The small molecule below binds the protein below.
Small molecule (SMILES): CC(=O)N[C@@H]1[C@@H](O)[C@H](O)[C@@H](CO)O[C@H]1O

Sequence of chain 1.H:
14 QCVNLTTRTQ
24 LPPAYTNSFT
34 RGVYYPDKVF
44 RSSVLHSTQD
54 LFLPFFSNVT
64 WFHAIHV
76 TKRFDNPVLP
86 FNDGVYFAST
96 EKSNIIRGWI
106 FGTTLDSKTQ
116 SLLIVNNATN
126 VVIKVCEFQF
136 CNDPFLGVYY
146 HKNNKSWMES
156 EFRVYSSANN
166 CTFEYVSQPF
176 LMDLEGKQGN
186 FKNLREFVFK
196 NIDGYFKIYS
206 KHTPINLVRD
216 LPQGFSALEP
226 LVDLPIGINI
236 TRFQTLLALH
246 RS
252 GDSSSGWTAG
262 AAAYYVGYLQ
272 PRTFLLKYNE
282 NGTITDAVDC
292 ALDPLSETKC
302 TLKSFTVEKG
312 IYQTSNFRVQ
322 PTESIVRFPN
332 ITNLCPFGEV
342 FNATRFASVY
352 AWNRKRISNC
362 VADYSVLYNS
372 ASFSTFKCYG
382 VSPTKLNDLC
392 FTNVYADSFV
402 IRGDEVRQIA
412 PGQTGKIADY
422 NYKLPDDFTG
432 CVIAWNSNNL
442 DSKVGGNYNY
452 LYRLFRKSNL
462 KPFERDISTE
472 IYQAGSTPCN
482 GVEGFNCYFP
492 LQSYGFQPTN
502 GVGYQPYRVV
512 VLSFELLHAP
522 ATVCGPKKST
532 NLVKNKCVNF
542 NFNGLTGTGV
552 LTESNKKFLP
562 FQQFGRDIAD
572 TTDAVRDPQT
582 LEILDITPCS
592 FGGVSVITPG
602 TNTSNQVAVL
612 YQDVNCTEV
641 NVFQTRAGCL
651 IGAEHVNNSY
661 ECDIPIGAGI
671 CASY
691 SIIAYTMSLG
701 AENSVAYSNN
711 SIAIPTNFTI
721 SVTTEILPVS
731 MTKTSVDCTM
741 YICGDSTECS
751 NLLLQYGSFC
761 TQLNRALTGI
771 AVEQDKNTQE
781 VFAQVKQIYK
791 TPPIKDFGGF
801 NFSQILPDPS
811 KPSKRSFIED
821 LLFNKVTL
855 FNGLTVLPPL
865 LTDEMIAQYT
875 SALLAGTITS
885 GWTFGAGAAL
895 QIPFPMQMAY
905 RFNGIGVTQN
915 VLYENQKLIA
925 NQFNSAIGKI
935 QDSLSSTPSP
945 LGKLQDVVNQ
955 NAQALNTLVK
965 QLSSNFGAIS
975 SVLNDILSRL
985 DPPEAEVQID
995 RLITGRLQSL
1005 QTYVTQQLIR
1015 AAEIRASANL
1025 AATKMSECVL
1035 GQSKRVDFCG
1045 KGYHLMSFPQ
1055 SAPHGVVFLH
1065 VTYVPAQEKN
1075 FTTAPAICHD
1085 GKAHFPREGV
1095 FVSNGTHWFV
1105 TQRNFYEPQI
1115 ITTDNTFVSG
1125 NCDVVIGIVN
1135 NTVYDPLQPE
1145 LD

Binding-site contacts:
Ligand atom C5 contacts residue ASN1134 of chain 1.H at 3.6 Å.
Ligand atom C2 contacts residue ASN1134 of chain 1.H at 2.6 Å.
Ligand atom O7 contacts residue ASN1134 of chain 1.H at 2.8 Å (h-bond).
Ligand atom O5 contacts residue ASN1134 of chain 1.H at 2.3 Å (h-bond).
Ligand atom C4 contacts residue ASN1134 of chain 1.H at 4.3 Å.
Ligand atom C1 contacts residue CYS1082 of chain 1.H at 4.2 Å (hydrophobic).
Ligand atom C8 contacts residue ILE1132 of chain 1.H at 3.1 Å (hydrophobic).
Ligand atom N2 contacts residue ASN1134 of chain 1.H at 3.0 Å (h-bond).
Ligand atom C7 contacts residue ASN1134 of chain 1.H at 3.1 Å.
Ligand atom C3 contacts residue ASN1134 of chain 1.H at 3.9 Å.
Ligand atom C1 contacts residue ASN1134 of chain 1.H at 1.5 Å.
Ligand atom C8 contacts residue ASN1134 of chain 1.H at 4.2 Å.
Ligand atom C8 contacts residue VAL1133 of chain 1.H at 4.2 Å (hydrophobic).